A protein and the small-molecule ligand that binds it are described below.
Small molecule (SMILES): CC(=O)N[C@@H]1[C@@H](O)[C@H](O)[C@@H](CO)O[C@H]1O

Sequence of chain 1.C:
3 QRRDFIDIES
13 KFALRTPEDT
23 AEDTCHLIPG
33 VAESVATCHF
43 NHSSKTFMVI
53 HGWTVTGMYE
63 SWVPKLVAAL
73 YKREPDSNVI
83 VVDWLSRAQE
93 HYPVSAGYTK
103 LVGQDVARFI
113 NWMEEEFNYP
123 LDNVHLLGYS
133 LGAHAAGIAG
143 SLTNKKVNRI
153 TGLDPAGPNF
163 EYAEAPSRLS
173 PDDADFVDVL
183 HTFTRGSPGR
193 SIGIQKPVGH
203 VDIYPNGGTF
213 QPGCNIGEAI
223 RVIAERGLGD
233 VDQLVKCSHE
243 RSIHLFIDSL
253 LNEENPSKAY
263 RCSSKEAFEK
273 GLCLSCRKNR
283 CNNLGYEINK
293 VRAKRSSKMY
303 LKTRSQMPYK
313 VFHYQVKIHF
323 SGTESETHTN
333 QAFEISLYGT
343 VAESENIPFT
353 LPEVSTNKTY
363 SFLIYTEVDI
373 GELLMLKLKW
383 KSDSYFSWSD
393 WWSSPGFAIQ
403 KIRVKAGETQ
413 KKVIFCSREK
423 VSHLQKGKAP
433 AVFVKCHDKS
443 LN

Binding-site contacts:
Ligand atom C5 contacts residue SER46 of chain 1.C at 4.1 Å.
Ligand atom C7 contacts residue ASN43 of chain 1.C at 3.2 Å.
Ligand atom O5 contacts residue SER45 of chain 1.C at 4.3 Å.
Ligand atom C1 contacts residue ASN43 of chain 1.C at 1.4 Å.
Ligand atom O6 contacts residue ASP78 of chain 1.C at 4.4 Å.
Ligand atom C2 contacts residue ASN43 of chain 1.C at 2.4 Å.
Ligand atom N2 contacts residue ASN43 of chain 1.C at 2.9 Å (h-bond).
Ligand atom C5 contacts residue ASP78 of chain 1.C at 4.2 Å.
Ligand atom O5 contacts residue ASN43 of chain 1.C at 2.4 Å (h-bond).
Ligand atom C4 contacts residue ASP78 of chain 1.C at 4.0 Å.
Ligand atom O5 contacts residue SER46 of chain 1.C at 3.0 Å (h-bond).
Ligand atom C6 contacts residue ASP78 of chain 1.C at 3.6 Å.
Ligand atom C3 contacts residue ASN43 of chain 1.C at 3.8 Å.
Ligand atom C1 contacts residue SER46 of chain 1.C at 3.6 Å.
Ligand atom C2 contacts residue ASP78 of chain 1.C at 4.5 Å.
Ligand atom C1 contacts residue SER45 of chain 1.C at 4.3 Å.
Ligand atom C6 contacts residue SER46 of chain 1.C at 4.2 Å.
Ligand atom C5 contacts residue ASN43 of chain 1.C at 3.7 Å.
Ligand atom O7 contacts residue ASN43 of chain 1.C at 3.2 Å (h-bond).
Ligand atom C4 contacts residue ASN43 of chain 1.C at 4.2 Å.
Ligand atom O6 contacts residue SER46 of chain 1.C at 3.9 Å.
Ligand atom C8 contacts residue ASN43 of chain 1.C at 4.2 Å.
Ligand atom O5 contacts residue ASP78 of chain 1.C at 3.7 Å.